This protein binds this small molecule.
Small molecule (SMILES): COc1ccc2c(c1)cc(C(=O)NS(=O)(=O)c1ccc(C)cn1)n2CC(=O)O

Sequence of chain 1.A:
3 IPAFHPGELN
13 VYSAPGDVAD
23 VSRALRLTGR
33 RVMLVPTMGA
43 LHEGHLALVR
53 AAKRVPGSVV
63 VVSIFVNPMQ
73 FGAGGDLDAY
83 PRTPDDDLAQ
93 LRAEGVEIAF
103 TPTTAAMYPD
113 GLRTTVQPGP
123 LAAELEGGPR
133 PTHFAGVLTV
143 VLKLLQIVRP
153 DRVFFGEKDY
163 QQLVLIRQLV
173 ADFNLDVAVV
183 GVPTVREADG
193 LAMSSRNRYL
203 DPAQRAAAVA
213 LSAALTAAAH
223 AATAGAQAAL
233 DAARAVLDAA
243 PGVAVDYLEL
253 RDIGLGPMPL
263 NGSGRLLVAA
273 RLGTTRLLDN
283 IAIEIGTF

Binding-site contacts:
Ligand atom CAW contacts residue THR134 of chain 1.A at 4.4 Å.
Ligand atom CAI contacts residue LEU114 of chain 1.A at 3.8 Å (hydrophobic).
Ligand atom N contacts residue THR134 of chain 1.A at 3.7 Å.
Ligand atom CAU contacts residue LEU114 of chain 1.A at 3.7 Å (hydrophobic).
Ligand atom CAL contacts residue LEU114 of chain 1.A at 4.4 Å (hydrophobic).
Ligand atom CAW contacts residue LEU114 of chain 1.A at 4.5 Å (hydrophobic).
Ligand atom CAI contacts residue THR134 of chain 1.A at 4.0 Å.
Ligand atom CAZ contacts residue THR134 of chain 1.A at 4.0 Å.
Ligand atom CAB contacts residue MET71 of chain 1.A at 3.6 Å (hydrophobic).
Ligand atom CAK contacts residue PRO133 of chain 1.A at 4.4 Å (hydrophobic).
Ligand atom CAB contacts residue THR134 of chain 1.A at 3.8 Å.
Ligand atom SBB contacts residue EOH1 of chain 1.M at 4.2 Å.
Ligand atom CAB contacts residue LEU114 of chain 1.A at 4.0 Å (hydrophobic).
Ligand atom CAJ contacts residue PRO133 of chain 1.A at 3.8 Å (hydrophobic).
Ligand atom CAA contacts residue PRO133 of chain 1.A at 3.7 Å (hydrophobic).
Ligand atom CAB contacts residue ALA137 of chain 1.A at 3.8 Å (hydrophobic).
Ligand atom CAY contacts residue PRO133 of chain 1.A at 4.2 Å (hydrophobic).
Ligand atom CAV contacts residue PRO133 of chain 1.A at 3.5 Å (hydrophobic).
Ligand atom OAR contacts residue PRO133 of chain 1.A at 3.6 Å.
Ligand atom CA contacts residue THR134 of chain 1.A at 4.2 Å.
Ligand atom CAU contacts residue THR134 of chain 1.A at 4.1 Å.
Ligand atom CAB contacts residue GLY138 of chain 1.A at 3.4 Å.
Ligand atom OAF contacts residue EOH1 of chain 1.M at 3.7 Å.
Ligand atom CAN contacts residue THR134 of chain 1.A at 3.9 Å.
Ligand atom CAX contacts residue THR134 of chain 1.A at 3.6 Å.
Ligand atom CAL contacts residue THR117 of chain 1.A at 3.8 Å.
Ligand atom NAP contacts residue THR117 of chain 1.A at 3.8 Å.
Ligand atom CAH contacts residue THR134 of chain 1.A at 3.9 Å.
Ligand atom OAD contacts residue THR134 of chain 1.A at 4.4 Å.
Ligand atom CAW contacts residue EOH1 of chain 1.M at 4.1 Å.
Ligand atom CAL contacts residue ALA137 of chain 1.A at 3.7 Å (hydrophobic).
Ligand atom CAT contacts residue THR134 of chain 1.A at 3.9 Å.
Ligand atom CAU contacts residue ALA137 of chain 1.A at 4.1 Å (hydrophobic).
Ligand atom CAM contacts residue PRO133 of chain 1.A at 3.5 Å (hydrophobic).
Ligand atom NAP contacts residue EOH1 of chain 1.M at 4.0 Å.
Ligand atom OAE contacts residue EOH1 of chain 1.M at 4.2 Å.
Ligand atom NAQ contacts residue THR134 of chain 1.A at 4.1 Å.
Ligand atom CAY contacts residue THR134 of chain 1.A at 4.2 Å.
Ligand atom CAH contacts residue LEU114 of chain 1.A at 3.3 Å (hydrophobic).